Sequence of chain 1.B:
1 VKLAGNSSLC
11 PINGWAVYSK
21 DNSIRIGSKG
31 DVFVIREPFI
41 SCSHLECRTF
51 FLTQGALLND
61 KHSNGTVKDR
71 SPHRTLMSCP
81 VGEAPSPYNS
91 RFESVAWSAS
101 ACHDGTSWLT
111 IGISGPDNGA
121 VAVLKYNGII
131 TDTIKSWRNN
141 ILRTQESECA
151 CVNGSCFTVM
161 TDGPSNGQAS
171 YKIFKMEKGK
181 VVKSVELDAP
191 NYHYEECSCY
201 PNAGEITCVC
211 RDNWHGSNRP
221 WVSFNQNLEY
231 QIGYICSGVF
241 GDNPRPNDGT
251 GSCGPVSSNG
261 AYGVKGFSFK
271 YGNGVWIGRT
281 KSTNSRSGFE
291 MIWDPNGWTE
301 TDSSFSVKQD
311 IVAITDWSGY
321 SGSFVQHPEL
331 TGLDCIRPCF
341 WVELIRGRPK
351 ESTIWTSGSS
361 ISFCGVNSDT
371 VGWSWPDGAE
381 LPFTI

The small molecule below binds the protein below.
Small molecule (SMILES): CCC(CC)O[C@@H]1C=C(C(=O)O)C[C@H](N)[C@H]1NC(C)=O

Binding-site contacts:
Ligand atom C1 contacts residue TYR262 of chain 1.B at 3.7 Å (hydrophobic).
Ligand atom O1B contacts residue ARG286 of chain 1.B at 2.7 Å (salt-bridge).
Ligand atom O1B contacts residue ARG36 of chain 1.B at 3.4 Å (salt-bridge).
Ligand atom C81 contacts residue ARG143 of chain 1.B at 4.0 Å.
Ligand atom C3 contacts residue ASP69 of chain 1.B at 3.5 Å.
Ligand atom C7 contacts residue ARG211 of chain 1.B at 3.7 Å.
Ligand atom C91 contacts residue ARG211 of chain 1.B at 3.8 Å.
Ligand atom N4 contacts residue ASP69 of chain 1.B at 3.1 Å (salt-bridge).
Ligand atom C4 contacts residue TYR320 of chain 1.B at 3.4 Å (hydrophobic).
Ligand atom O1A contacts residue ARG211 of chain 1.B at 3.0 Å (salt-bridge).
Ligand atom O1B contacts residue TYR320 of chain 1.B at 3.8 Å.
Ligand atom C1 contacts residue ARG286 of chain 1.B at 3.5 Å.
Ligand atom O1A contacts residue ARG286 of chain 1.B at 2.7 Å (salt-bridge).
Ligand atom C3 contacts residue GLU37 of chain 1.B at 3.8 Å.
Ligand atom O1A contacts residue TYR262 of chain 1.B at 2.8 Å (h-bond).
Ligand atom C4 contacts residue GLU37 of chain 1.B at 3.8 Å.
Ligand atom C7 contacts residue TYR320 of chain 1.B at 3.2 Å (hydrophobic).
Ligand atom O10 contacts residue ARG70 of chain 1.B at 2.9 Å (salt-bridge).
Ligand atom C4 contacts residue GLU196 of chain 1.B at 4.0 Å.
Ligand atom N4 contacts residue GLU37 of chain 1.B at 3.1 Å (salt-bridge).
Ligand atom C10 contacts residue ARG70 of chain 1.B at 4.0 Å.
Ligand atom C1 contacts residue ARG211 of chain 1.B at 4.0 Å.
Ligand atom C82 contacts residue ILE141 of chain 1.B at 3.9 Å (hydrophobic).
Ligand atom O1B contacts residue TYR262 of chain 1.B at 3.9 Å.
Ligand atom C6 contacts residue TYR320 of chain 1.B at 3.7 Å (hydrophobic).
Ligand atom C81 contacts residue SER165 of chain 1.B at 3.5 Å.
Ligand atom C5 contacts residue ASP69 of chain 1.B at 3.7 Å.
Ligand atom C2 contacts residue TYR320 of chain 1.B at 2.9 Å (hydrophobic).
Ligand atom C82 contacts residue ARG143 of chain 1.B at 3.8 Å.
Ligand atom C91 contacts residue GLU195 of chain 1.B at 3.1 Å.
Ligand atom C6 contacts residue GLU196 of chain 1.B at 3.7 Å.
Ligand atom C9 contacts residue GLU195 of chain 1.B at 3.3 Å.
Ligand atom C4 contacts residue ASP69 of chain 1.B at 3.6 Å.
Ligand atom C91 contacts residue ASN213 of chain 1.B at 3.7 Å.
Ligand atom C3 contacts residue TYR320 of chain 1.B at 3.1 Å (hydrophobic).
Ligand atom C1 contacts residue TYR320 of chain 1.B at 3.4 Å (hydrophobic).
Ligand atom O1A contacts residue TYR320 of chain 1.B at 4.0 Å.
Ligand atom C11 contacts residue TRP97 of chain 1.B at 3.8 Å (hydrophobic).
Ligand atom O10 contacts residue ASP69 of chain 1.B at 3.8 Å.
Ligand atom C8 contacts residue ARG143 of chain 1.B at 3.9 Å.